Sequence of chain 1.C:
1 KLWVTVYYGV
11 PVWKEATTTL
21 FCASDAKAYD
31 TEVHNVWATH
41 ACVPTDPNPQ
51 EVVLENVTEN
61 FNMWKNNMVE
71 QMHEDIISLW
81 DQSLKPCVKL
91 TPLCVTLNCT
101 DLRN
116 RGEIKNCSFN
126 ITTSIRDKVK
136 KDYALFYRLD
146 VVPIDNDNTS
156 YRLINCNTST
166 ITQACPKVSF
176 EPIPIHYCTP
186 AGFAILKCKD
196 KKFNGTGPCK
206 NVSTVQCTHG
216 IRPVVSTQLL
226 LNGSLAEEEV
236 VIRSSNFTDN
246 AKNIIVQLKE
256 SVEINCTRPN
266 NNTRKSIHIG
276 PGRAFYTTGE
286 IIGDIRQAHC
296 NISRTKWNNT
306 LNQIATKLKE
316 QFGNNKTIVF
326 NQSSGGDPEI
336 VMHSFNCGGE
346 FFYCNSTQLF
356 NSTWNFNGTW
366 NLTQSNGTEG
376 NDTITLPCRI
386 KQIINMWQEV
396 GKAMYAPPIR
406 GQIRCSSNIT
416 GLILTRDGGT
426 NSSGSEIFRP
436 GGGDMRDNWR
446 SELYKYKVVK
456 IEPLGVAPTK

Binding-site contacts:
Ligand atom C1 contacts residue PHE355 of chain 1.C at 3.5 Å (hydrophobic).
Ligand atom C2 contacts residue ASN356 of chain 1.C at 4.0 Å.
Ligand atom C5 contacts residue ASN356 of chain 1.C at 4.0 Å.
Ligand atom O5 contacts residue PHE355 of chain 1.C at 4.1 Å.
Ligand atom O5 contacts residue ASN356 of chain 1.C at 2.6 Å (h-bond).
Ligand atom O6 contacts residue ASN356 of chain 1.C at 3.5 Å.
Ligand atom C6 contacts residue ASN356 of chain 1.C at 4.3 Å.
Ligand atom C1 contacts residue ASN356 of chain 1.C at 2.8 Å.

This small molecule binds to this protein.
Small molecule (SMILES): CC(=O)N[C@H]1[C@H](O[C@H]2[C@H](O)[C@@H](NC(C)=O)CO[C@@H]2CO)O[C@H](CO)[C@@H](O[C@@H]2O[C@H](CO)[C@@H](O)[C@H](O)[C@@H]2O)[C@@H]1O